Binding-site contacts:
Ligand atom C7 contacts residue TYR164 of chain 1.A at 3.5 Å (hydrophobic).
Ligand atom C3 contacts residue TYR164 of chain 1.A at 3.4 Å (hydrophobic).
Ligand atom C4 contacts residue VAL288 of chain 1.A at 3.7 Å (hydrophobic).
Ligand atom O17 contacts residue PHE327 of chain 1.A at 4.0 Å.
Ligand atom O19 contacts residue TYR109 of chain 1.A at 3.8 Å.
Ligand atom C10 contacts residue VAL288 of chain 1.A at 3.6 Å (hydrophobic).
Ligand atom C6 contacts residue VAL284 of chain 1.A at 4.2 Å (hydrophobic).
Ligand atom C8 contacts residue VAL288 of chain 1.A at 4.2 Å (hydrophobic).
Ligand atom O18 contacts residue MET161 of chain 1.A at 4.1 Å.
Ligand atom C8 contacts residue TYR164 of chain 1.A at 3.9 Å (hydrophobic).
Ligand atom O16 contacts residue TYR164 of chain 1.A at 4.2 Å.
Ligand atom C12 contacts residue MET292 of chain 1.A at 3.8 Å (hydrophobic).
Ligand atom C5 contacts residue TYR164 of chain 1.A at 3.2 Å (hydrophobic).
Ligand atom C11 contacts residue LEU291 of chain 1.A at 4.1 Å (hydrophobic).
Ligand atom C3 contacts residue LEU276 of chain 1.A at 4.0 Å (hydrophobic).
Ligand atom C5 contacts residue VAL288 of chain 1.A at 4.1 Å (hydrophobic).
Ligand atom O16 contacts residue VAL288 of chain 1.A at 3.8 Å.
Ligand atom C2 contacts residue TYR164 of chain 1.A at 3.6 Å (hydrophobic).
Ligand atom O19 contacts residue MET292 of chain 1.A at 3.3 Å.
Ligand atom C13 contacts residue MET161 of chain 1.A at 3.6 Å (hydrophobic).
Ligand atom C4 contacts residue TYR164 of chain 1.A at 3.4 Å (hydrophobic).
Ligand atom O15 contacts residue TYR164 of chain 1.A at 3.6 Å.
Ligand atom O18 contacts residue HIS247 of chain 1.A at 3.2 Å (h-bond).
Ligand atom C10 contacts residue TYR164 of chain 1.A at 3.9 Å (hydrophobic).
Ligand atom O17 contacts residue TYR164 of chain 1.A at 3.8 Å.
Ligand atom O17 contacts residue LEU276 of chain 1.A at 3.8 Å.
Ligand atom C7 contacts residue LEU276 of chain 1.A at 3.7 Å (hydrophobic).
Ligand atom C13 contacts residue MET292 of chain 1.A at 4.0 Å (hydrophobic).
Ligand atom C12 contacts residue MET161 of chain 1.A at 4.1 Å (hydrophobic).
Ligand atom C1 contacts residue TYR164 of chain 1.A at 3.6 Å (hydrophobic).
Ligand atom C6 contacts residue TYR164 of chain 1.A at 3.6 Å (hydrophobic).
Ligand atom C9 contacts residue VAL288 of chain 1.A at 4.0 Å (hydrophobic).
Ligand atom O15 contacts residue ASN244 of chain 1.A at 3.9 Å.
Ligand atom C2 contacts residue LEU276 of chain 1.A at 4.0 Å (hydrophobic).
Ligand atom C13 contacts residue HIS247 of chain 1.A at 3.7 Å.
Ligand atom O16 contacts residue ARG28 of chain 1.B at 3.9 Å.
Ligand atom O15 contacts residue LEU276 of chain 1.A at 3.5 Å.
Ligand atom C14 contacts residue MET161 of chain 1.A at 3.8 Å (hydrophobic).
Ligand atom C14 contacts residue HIS247 of chain 1.A at 3.8 Å.
Ligand atom O18 contacts residue ASN244 of chain 1.A at 3.5 Å.

Sequence of chain 1.A:
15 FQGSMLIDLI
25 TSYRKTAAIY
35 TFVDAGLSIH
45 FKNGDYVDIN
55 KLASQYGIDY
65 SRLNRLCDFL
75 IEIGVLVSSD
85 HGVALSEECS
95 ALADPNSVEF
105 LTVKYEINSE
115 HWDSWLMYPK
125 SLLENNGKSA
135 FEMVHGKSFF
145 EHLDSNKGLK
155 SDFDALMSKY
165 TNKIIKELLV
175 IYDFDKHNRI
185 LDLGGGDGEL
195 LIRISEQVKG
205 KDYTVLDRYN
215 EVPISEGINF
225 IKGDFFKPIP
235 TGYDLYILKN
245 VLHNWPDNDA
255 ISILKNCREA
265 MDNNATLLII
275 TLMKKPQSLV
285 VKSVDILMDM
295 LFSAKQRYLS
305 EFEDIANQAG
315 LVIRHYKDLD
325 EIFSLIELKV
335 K

This protein binds this small molecule.
Small molecule (SMILES): O=C1c2cccc(O)c2C(=O)c2c(O)cc(O)cc21

Sequence of chain 1.B:
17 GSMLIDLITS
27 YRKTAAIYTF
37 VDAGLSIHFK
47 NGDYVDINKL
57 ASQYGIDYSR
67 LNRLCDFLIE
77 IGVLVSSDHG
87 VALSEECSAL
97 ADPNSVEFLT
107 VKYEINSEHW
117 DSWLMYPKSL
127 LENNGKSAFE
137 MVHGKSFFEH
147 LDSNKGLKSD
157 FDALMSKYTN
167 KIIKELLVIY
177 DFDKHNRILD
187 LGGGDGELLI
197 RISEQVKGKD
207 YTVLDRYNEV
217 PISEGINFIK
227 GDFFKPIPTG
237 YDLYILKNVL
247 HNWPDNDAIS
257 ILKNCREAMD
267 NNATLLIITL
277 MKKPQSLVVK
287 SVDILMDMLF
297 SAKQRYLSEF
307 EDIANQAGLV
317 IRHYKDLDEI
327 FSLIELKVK